This protein binds this small molecule.
Small molecule (SMILES): CC(=O)N[C@H]1[C@H](O[C@H]2[C@H](O)[C@@H](NC(C)=O)CO[C@@H]2CO)O[C@H](CO)[C@@H](O)[C@@H]1O

Sequence of chain 1.A:
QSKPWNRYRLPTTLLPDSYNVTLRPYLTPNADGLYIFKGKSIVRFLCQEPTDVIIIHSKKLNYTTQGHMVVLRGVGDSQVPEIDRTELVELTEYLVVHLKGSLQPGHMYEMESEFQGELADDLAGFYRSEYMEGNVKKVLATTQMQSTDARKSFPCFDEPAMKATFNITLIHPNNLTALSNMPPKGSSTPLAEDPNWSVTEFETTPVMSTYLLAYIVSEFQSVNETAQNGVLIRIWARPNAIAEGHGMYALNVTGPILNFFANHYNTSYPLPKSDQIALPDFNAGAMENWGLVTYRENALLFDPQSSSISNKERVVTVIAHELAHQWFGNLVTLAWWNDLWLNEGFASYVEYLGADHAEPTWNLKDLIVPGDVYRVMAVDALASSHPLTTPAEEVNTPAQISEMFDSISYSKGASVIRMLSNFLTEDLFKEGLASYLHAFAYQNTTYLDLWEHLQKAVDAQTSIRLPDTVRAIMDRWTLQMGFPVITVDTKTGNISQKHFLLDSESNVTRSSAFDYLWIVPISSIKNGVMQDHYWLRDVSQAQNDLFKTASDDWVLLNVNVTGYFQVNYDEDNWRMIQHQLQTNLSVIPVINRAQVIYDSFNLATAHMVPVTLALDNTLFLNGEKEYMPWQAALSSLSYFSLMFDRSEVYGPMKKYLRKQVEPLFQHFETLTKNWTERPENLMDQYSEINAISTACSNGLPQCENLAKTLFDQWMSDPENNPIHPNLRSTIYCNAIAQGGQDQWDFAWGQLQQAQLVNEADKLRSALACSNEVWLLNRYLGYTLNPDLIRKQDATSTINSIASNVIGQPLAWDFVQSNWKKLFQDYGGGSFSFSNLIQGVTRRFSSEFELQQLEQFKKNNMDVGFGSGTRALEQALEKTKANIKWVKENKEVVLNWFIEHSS

Binding-site contacts:
Ligand atom C3 contacts residue SER19 of chain 1.A at 4.2 Å.
Ligand atom C7 contacts residue ASN168 of chain 1.A at 3.6 Å.
Ligand atom O5 contacts residue ASN168 of chain 1.A at 2.3 Å (h-bond).
Ligand atom C1 contacts residue THR205 of chain 1.A at 3.8 Å.
Ligand atom N2 contacts residue TYR20 of chain 1.A at 4.4 Å.
Ligand atom C1 contacts residue ASN168 of chain 1.A at 1.4 Å.
Ligand atom C1 contacts residue SER19 of chain 1.A at 4.1 Å.
Ligand atom O7 contacts residue ASN21 of chain 1.A at 3.4 Å (h-bond).
Ligand atom N2 contacts residue ASN21 of chain 1.A at 3.5 Å (h-bond).
Ligand atom C5 contacts residue ASN168 of chain 1.A at 3.6 Å.
Ligand atom C2 contacts residue SER19 of chain 1.A at 3.9 Å.
Ligand atom C8 contacts residue SER19 of chain 1.A at 3.5 Å.
Ligand atom N2 contacts residue SER19 of chain 1.A at 2.9 Å (h-bond).
Ligand atom O3 contacts residue ARG45 of chain 1.A at 3.1 Å (salt-bridge).
Ligand atom O7 contacts residue ARG45 of chain 1.A at 3.4 Å (salt-bridge).
Ligand atom N2 contacts residue ASN168 of chain 1.A at 2.9 Å (h-bond).
Ligand atom C4 contacts residue ASN168 of chain 1.A at 4.2 Å.
Ligand atom C3 contacts residue ARG45 of chain 1.A at 4.1 Å.
Ligand atom C1 contacts residue ASN21 of chain 1.A at 3.9 Å.
Ligand atom C6 contacts residue ARG45 of chain 1.A at 4.1 Å.
Ligand atom C7 contacts residue ARG45 of chain 1.A at 3.7 Å.
Ligand atom C7 contacts residue ASN21 of chain 1.A at 3.1 Å.
Ligand atom C8 contacts residue TYR20 of chain 1.A at 3.7 Å (hydrophobic).
Ligand atom C5 contacts residue THR205 of chain 1.A at 3.2 Å.
Ligand atom C8 contacts residue ILE43 of chain 1.A at 4.4 Å (hydrophobic).
Ligand atom O5 contacts residue THR205 of chain 1.A at 3.0 Å (h-bond).
Ligand atom C2 contacts residue ASN168 of chain 1.A at 2.5 Å.
Ligand atom C8 contacts residue ARG45 of chain 1.A at 3.9 Å.
Ligand atom C8 contacts residue ASN21 of chain 1.A at 3.5 Å.
Ligand atom C3 contacts residue ASN168 of chain 1.A at 3.8 Å.
Ligand atom C6 contacts residue THR205 of chain 1.A at 3.0 Å.
Ligand atom C7 contacts residue NAG1 of chain 1.B at 4.0 Å.
Ligand atom O7 contacts residue NAG1 of chain 1.B at 2.9 Å (h-bond).
Ligand atom O6 contacts residue ARG45 of chain 1.A at 4.2 Å.
Ligand atom O6 contacts residue THR205 of chain 1.A at 4.2 Å.
Ligand atom C2 contacts residue ASN21 of chain 1.A at 4.0 Å.
Ligand atom N2 contacts residue ARG45 of chain 1.A at 3.9 Å.
Ligand atom C7 contacts residue SER19 of chain 1.A at 3.7 Å.
Ligand atom O6 contacts residue NAG2 of chain 1.B at 4.3 Å.
Ligand atom O7 contacts residue ASN168 of chain 1.A at 4.1 Å.